Binding-site contacts:
Ligand atom C8 contacts residue ASP149 of chain 1.U at 3.9 Å.
Ligand atom N2 contacts residue ASN134 of chain 1.U at 3.2 Å (h-bond).
Ligand atom C1 contacts residue ASN134 of chain 1.U at 1.5 Å.
Ligand atom O7 contacts residue ASN134 of chain 1.U at 3.5 Å (h-bond).
Ligand atom O5 contacts residue ASN134 of chain 1.U at 2.2 Å (h-bond).
Ligand atom C4 contacts residue ASN134 of chain 1.U at 4.2 Å.
Ligand atom C2 contacts residue ASN134 of chain 1.U at 2.7 Å.
Ligand atom C5 contacts residue ASN134 of chain 1.U at 3.5 Å.
Ligand atom C3 contacts residue ASN134 of chain 1.U at 4.0 Å.
Ligand atom C8 contacts residue ASN144 of chain 1.U at 4.1 Å.
Ligand atom C7 contacts residue ASN134 of chain 1.U at 3.5 Å.

This protein binds this small molecule.
Small molecule (SMILES): CC(=O)N[C@@H]1[C@@H](O)[C@H](O)[C@@H](CO)O[C@H]1O

Sequence of chain 1.U:
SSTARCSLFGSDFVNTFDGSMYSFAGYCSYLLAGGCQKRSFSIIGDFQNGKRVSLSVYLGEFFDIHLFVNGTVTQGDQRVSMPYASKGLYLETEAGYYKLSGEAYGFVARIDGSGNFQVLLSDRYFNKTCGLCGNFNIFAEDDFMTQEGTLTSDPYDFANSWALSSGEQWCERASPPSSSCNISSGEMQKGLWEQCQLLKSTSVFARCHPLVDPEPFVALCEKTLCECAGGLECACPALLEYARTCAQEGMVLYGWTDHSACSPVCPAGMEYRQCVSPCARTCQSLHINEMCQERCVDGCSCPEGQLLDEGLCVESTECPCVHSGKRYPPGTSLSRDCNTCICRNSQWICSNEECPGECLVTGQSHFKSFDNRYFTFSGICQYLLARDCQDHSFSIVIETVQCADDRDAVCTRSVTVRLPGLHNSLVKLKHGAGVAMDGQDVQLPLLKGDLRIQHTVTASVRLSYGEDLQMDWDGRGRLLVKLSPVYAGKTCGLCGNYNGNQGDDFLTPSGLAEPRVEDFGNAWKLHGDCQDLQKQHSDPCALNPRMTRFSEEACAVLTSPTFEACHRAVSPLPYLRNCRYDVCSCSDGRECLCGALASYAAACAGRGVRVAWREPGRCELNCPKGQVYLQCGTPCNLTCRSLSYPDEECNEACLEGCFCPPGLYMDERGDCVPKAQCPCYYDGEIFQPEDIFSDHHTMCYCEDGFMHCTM